Binding-site contacts:
Ligand atom O contacts residue HIS102 of chain 1.A at 4.3 Å.
Ligand atom N contacts residue HIS102 of chain 1.A at 2.9 Å (h-bond).
Ligand atom CBZ contacts residue ARG97 of chain 1.A at 4.2 Å.
Ligand atom OG2 contacts residue HIS102 of chain 1.A at 4.2 Å.
Ligand atom OEZ contacts residue GLN101 of chain 1.A at 4.5 Å.
Ligand atom OG2 contacts residue ARG97 of chain 1.A at 2.7 Å (salt-bridge).
Ligand atom O contacts residue GLN101 of chain 1.A at 3.6 Å.
Ligand atom CA contacts residue HIS102 of chain 1.A at 2.4 Å.
Ligand atom C contacts residue HIS102 of chain 1.A at 3.8 Å.
Ligand atom OG2 contacts residue ASP98 of chain 1.A at 4.2 Å.
Ligand atom OG1 contacts residue ARG97 of chain 1.A at 4.1 Å.
Ligand atom CBZ contacts residue HIS102 of chain 1.A at 1.4 Å.
Ligand atom CB2 contacts residue HIS102 of chain 1.A at 3.8 Å.
Ligand atom CA contacts residue ARG97 of chain 1.A at 4.5 Å.
Ligand atom CB contacts residue GLN101 of chain 1.A at 4.2 Å.
Ligand atom CBZ contacts residue LEU8 of chain 1.A at 3.4 Å (hydrophobic).
Ligand atom CB2 contacts residue ARG97 of chain 1.A at 3.5 Å.
Ligand atom C contacts residue GLN101 of chain 1.A at 4.3 Å.

A small-molecule ligand and the protein it binds are described below.
Small molecule (SMILES): C[C@H](NC(=O)OCc1ccccc1)C(=O)O

Sequence of chain 1.A:
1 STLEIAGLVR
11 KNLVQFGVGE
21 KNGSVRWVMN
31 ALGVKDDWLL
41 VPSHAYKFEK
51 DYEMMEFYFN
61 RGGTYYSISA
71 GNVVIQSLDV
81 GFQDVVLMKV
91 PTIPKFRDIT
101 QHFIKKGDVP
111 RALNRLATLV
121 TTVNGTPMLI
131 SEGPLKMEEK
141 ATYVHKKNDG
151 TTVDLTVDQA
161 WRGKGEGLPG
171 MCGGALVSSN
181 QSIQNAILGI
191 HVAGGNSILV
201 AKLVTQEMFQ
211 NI